Sequence of chain 1.B:
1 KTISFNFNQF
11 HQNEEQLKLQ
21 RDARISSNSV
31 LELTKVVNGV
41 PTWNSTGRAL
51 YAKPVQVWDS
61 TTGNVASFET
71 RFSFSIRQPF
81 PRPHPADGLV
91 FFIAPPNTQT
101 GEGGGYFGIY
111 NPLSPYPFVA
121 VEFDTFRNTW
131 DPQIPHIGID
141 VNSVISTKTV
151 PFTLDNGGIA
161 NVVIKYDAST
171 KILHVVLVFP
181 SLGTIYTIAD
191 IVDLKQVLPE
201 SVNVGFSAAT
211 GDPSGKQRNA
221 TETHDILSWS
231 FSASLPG

The protein below binds the small molecule below.
Small molecule (SMILES): CC(=O)N[C@H]1[C@H](O[C@H]2[C@H](O[C@@H]3O[C@@H](C)[C@@H](O)[C@@H](O)[C@@H]3O)[C@@H](NC(C)=O)CO[C@@H]2CO)O[C@H](CO)[C@@H](O)[C@@H]1O

Binding-site contacts:
Ligand atom C7 contacts residue ARG82 of chain 1.B at 4.1 Å.
Ligand atom C1 contacts residue ASN219 of chain 1.B at 1.4 Å.
Ligand atom C7 contacts residue PRO83 of chain 1.B at 4.0 Å (hydrophobic).
Ligand atom O7 contacts residue ASN219 of chain 1.B at 4.0 Å.
Ligand atom N2 contacts residue ASN219 of chain 1.B at 2.8 Å (h-bond).
Ligand atom C8 contacts residue GLN217 of chain 1.B at 4.4 Å.
Ligand atom O5 contacts residue ASN219 of chain 1.B at 2.3 Å (h-bond).
Ligand atom C2 contacts residue ARG82 of chain 1.B at 3.8 Å.
Ligand atom O7 contacts residue PRO83 of chain 1.B at 3.6 Å.
Ligand atom O5 contacts residue ARG82 of chain 1.B at 4.2 Å.
Ligand atom N2 contacts residue PRO83 of chain 1.B at 4.5 Å.
Ligand atom C7 contacts residue ASN219 of chain 1.B at 3.7 Å.
Ligand atom C4 contacts residue ASN219 of chain 1.B at 4.2 Å.
Ligand atom C3 contacts residue ASN219 of chain 1.B at 3.8 Å.
Ligand atom O5 contacts residue PHE80 of chain 1.B at 3.9 Å.
Ligand atom N2 contacts residue ARG82 of chain 1.B at 4.1 Å.
Ligand atom C1 contacts residue ARG82 of chain 1.B at 3.8 Å.
Ligand atom C1 contacts residue PHE80 of chain 1.B at 4.5 Å (hydrophobic).
Ligand atom C2 contacts residue ASN219 of chain 1.B at 2.4 Å.
Ligand atom C6 contacts residue PHE80 of chain 1.B at 4.1 Å (hydrophobic).
Ligand atom O7 contacts residue ARG82 of chain 1.B at 3.4 Å (salt-bridge).
Ligand atom C5 contacts residue ASN219 of chain 1.B at 3.6 Å.
Ligand atom O6 contacts residue PRO81 of chain 1.B at 4.4 Å.
Ligand atom O6 contacts residue PHE80 of chain 1.B at 3.9 Å.